Binding-site contacts:
Ligand atom C3 contacts residue PRO375 of chain 1.A at 3.1 Å (hydrophobic).
Ligand atom C6 contacts residue TRP312 of chain 1.A at 4.1 Å (hydrophobic).
Ligand atom C2 contacts residue PRO375 of chain 1.A at 2.7 Å (hydrophobic).
Ligand atom C11 contacts residue TRP312 of chain 1.A at 3.0 Å (hydrophobic).
Ligand atom C5 contacts residue TYR379 of chain 1.A at 4.3 Å (hydrophobic).
Ligand atom C5 contacts residue PHE315 of chain 1.A at 3.7 Å (hydrophobic).
Ligand atom C6 contacts residue PHE315 of chain 1.A at 3.4 Å (hydrophobic).
Ligand atom C7 contacts residue PHE315 of chain 1.A at 3.4 Å (hydrophobic).
Ligand atom N13 contacts residue TYR268 of chain 1.A at 3.5 Å (h-bond).
Ligand atom C5 contacts residue GLN137 of chain 1.A at 4.2 Å.
Ligand atom C1 contacts residue PRO375 of chain 1.A at 3.9 Å (hydrophobic).
Ligand atom C9 contacts residue TRP312 of chain 1.A at 4.3 Å (hydrophobic).
Ligand atom C12 contacts residue TYR268 of chain 1.A at 4.0 Å (hydrophobic).
Ligand atom C12 contacts residue ALA138 of chain 1.A at 3.3 Å (hydrophobic).
Ligand atom C12 contacts residue GLN137 of chain 1.A at 3.4 Å.
Ligand atom C2 contacts residue ASP376 of chain 1.A at 4.3 Å.
Ligand atom S8 contacts residue ALA378 of chain 1.A at 3.8 Å.
Ligand atom N13 contacts residue GLN137 of chain 1.A at 3.8 Å.
Ligand atom C1 contacts residue TYR379 of chain 1.A at 4.1 Å (hydrophobic).
Ligand atom C6 contacts residue ALA138 of chain 1.A at 4.3 Å (hydrophobic).
Ligand atom C4 contacts residue TYR379 of chain 1.A at 3.9 Å (hydrophobic).
Ligand atom C9 contacts residue VAL368 of chain 1.A at 3.6 Å (hydrophobic).
Ligand atom C11 contacts residue LEU370 of chain 1.A at 3.9 Å (hydrophobic).
Ligand atom C12 contacts residue ASP376 of chain 1.A at 3.9 Å.
Ligand atom S8 contacts residue TYR379 of chain 1.A at 3.7 Å.
Ligand atom N13 contacts residue TYR379 of chain 1.A at 4.1 Å.
Ligand atom C4 contacts residue ALA138 of chain 1.A at 3.9 Å (hydrophobic).
Ligand atom C2 contacts residue TYR379 of chain 1.A at 3.5 Å (hydrophobic).
Ligand atom C10 contacts residue TRP312 of chain 1.A at 3.0 Å (hydrophobic).
Ligand atom C10 contacts residue LEU370 of chain 1.A at 3.8 Å (hydrophobic).
Ligand atom C3 contacts residue ASP376 of chain 1.A at 4.0 Å.
Ligand atom C10 contacts residue VAL368 of chain 1.A at 3.6 Å (hydrophobic).
Ligand atom S8 contacts residue PRO375 of chain 1.A at 4.1 Å.
Ligand atom S8 contacts residue PHE315 of chain 1.A at 4.2 Å.
Ligand atom C5 contacts residue ALA138 of chain 1.A at 3.8 Å (hydrophobic).
Ligand atom C3 contacts residue TYR379 of chain 1.A at 3.5 Å (hydrophobic).
Ligand atom N13 contacts residue ALA138 of chain 1.A at 4.3 Å.
Ligand atom C1 contacts residue PHE315 of chain 1.A at 3.8 Å (hydrophobic).
Ligand atom C10 contacts residue PHE315 of chain 1.A at 3.5 Å (hydrophobic).
Ligand atom C11 contacts residue PHE315 of chain 1.A at 3.1 Å (hydrophobic).

This protein binds this small molecule.
Small molecule (SMILES): NCc1ccc(-c2cccs2)cc1

Sequence of chain 1.A:
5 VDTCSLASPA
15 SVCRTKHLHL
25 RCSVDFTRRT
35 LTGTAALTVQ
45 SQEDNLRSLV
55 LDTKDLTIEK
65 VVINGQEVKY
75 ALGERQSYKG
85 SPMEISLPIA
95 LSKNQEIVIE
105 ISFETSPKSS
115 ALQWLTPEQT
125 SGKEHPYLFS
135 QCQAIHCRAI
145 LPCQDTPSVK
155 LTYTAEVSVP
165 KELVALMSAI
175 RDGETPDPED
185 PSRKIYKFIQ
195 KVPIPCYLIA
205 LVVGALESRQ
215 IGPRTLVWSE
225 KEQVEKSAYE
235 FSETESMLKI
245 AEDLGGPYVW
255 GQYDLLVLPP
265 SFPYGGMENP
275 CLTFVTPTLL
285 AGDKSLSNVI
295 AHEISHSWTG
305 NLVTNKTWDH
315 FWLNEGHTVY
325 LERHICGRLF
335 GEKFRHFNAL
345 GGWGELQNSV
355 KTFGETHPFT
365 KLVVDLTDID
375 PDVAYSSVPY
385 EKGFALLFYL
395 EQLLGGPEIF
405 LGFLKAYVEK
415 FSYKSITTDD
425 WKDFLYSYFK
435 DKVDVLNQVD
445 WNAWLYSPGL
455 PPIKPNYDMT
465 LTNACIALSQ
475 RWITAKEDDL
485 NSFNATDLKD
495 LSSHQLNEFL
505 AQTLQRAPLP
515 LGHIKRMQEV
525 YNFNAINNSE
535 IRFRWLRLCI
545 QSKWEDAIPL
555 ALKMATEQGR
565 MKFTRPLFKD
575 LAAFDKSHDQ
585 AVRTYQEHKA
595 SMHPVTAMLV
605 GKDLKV